Binding-site contacts:
Ligand atom N2 contacts residue ASN120 of chain 1.C at 2.9 Å (h-bond).
Ligand atom O5 contacts residue VAL125 of chain 1.C at 4.5 Å.
Ligand atom C2 contacts residue ASN123 of chain 1.C at 4.2 Å.
Ligand atom O6 contacts residue ASN120 of chain 1.C at 4.4 Å.
Ligand atom O5 contacts residue ASN120 of chain 1.C at 2.3 Å (h-bond).
Ligand atom O4 contacts residue ASN123 of chain 1.C at 4.3 Å.
Ligand atom C4 contacts residue ASN120 of chain 1.C at 4.2 Å.
Ligand atom O6 contacts residue VAL125 of chain 1.C at 3.6 Å.
Ligand atom C2 contacts residue ASN120 of chain 1.C at 2.4 Å.
Ligand atom C7 contacts residue ASN120 of chain 1.C at 3.9 Å.
Ligand atom N2 contacts residue ALA121 of chain 1.C at 4.4 Å.
Ligand atom C3 contacts residue ASN120 of chain 1.C at 3.8 Å.
Ligand atom C3 contacts residue ASN123 of chain 1.C at 4.2 Å.
Ligand atom C1 contacts residue ASN123 of chain 1.C at 3.3 Å.
Ligand atom C4 contacts residue ASN123 of chain 1.C at 4.3 Å.
Ligand atom O7 contacts residue ASN120 of chain 1.C at 4.3 Å.
Ligand atom C6 contacts residue ASN123 of chain 1.C at 3.7 Å.
Ligand atom C5 contacts residue ASN120 of chain 1.C at 3.7 Å.
Ligand atom C5 contacts residue ASN123 of chain 1.C at 3.3 Å.
Ligand atom C3 contacts residue THR122 of chain 1.C at 4.4 Å.
Ligand atom O5 contacts residue ASN123 of chain 1.C at 3.5 Å (h-bond).
Ligand atom C1 contacts residue ASN120 of chain 1.C at 1.4 Å.
Ligand atom C8 contacts residue ALA121 of chain 1.C at 4.3 Å (hydrophobic).

This small molecule binds to this protein.
Small molecule (SMILES): CC(=O)N[C@@H]1[C@@H](O)[C@H](O)[C@@H](CO)O[C@H]1O

Sequence of chain 1.C:
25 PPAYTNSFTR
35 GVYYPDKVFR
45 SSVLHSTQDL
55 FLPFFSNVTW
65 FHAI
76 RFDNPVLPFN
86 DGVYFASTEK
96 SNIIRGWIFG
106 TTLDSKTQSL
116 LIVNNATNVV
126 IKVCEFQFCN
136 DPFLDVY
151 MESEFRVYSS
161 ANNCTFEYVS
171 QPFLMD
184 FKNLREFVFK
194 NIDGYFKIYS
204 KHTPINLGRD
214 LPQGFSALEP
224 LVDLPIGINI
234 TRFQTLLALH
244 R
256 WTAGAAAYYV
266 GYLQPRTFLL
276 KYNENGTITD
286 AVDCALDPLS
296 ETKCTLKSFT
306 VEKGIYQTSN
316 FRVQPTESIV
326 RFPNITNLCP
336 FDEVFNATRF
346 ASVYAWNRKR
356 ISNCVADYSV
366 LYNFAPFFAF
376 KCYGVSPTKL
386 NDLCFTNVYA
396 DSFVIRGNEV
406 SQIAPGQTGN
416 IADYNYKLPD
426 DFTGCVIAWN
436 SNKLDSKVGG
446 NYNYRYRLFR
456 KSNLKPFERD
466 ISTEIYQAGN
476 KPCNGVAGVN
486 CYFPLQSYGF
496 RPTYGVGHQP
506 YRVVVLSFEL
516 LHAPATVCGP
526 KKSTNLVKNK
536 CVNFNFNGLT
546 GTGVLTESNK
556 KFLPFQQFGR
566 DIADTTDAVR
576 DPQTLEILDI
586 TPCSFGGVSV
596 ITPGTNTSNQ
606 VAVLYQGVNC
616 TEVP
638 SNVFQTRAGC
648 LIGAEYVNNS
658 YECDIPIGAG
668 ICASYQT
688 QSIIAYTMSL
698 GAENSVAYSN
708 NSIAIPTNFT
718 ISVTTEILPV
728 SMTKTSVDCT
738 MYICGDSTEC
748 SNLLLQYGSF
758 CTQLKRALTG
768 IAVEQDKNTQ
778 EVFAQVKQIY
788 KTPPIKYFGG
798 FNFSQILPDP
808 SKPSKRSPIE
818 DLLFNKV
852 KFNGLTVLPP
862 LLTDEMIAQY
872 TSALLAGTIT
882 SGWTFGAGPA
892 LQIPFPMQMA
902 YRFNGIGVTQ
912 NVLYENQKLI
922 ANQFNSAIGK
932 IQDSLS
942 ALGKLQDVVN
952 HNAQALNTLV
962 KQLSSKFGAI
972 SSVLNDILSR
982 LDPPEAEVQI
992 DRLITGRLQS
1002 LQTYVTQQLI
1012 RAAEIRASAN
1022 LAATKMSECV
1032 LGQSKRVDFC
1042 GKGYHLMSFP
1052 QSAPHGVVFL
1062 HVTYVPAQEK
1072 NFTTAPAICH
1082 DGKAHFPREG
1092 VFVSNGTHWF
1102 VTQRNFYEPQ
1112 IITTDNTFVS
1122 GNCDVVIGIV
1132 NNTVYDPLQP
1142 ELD